Sequence of chain 1.A:
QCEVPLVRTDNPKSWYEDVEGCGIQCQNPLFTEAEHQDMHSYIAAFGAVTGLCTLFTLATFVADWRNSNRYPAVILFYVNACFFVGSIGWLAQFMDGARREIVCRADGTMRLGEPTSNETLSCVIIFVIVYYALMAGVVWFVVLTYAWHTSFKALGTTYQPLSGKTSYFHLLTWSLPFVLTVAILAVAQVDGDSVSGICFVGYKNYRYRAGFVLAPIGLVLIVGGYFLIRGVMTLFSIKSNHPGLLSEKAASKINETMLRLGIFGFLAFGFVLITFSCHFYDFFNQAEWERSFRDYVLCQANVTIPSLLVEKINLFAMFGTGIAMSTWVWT

The protein below binds the small molecule below.
Small molecule (SMILES): C[C@H](CC[C@@H]1OC1(C)C)[C@H]1CC[C@H]2[C@@H]3CC=C4C[C@@H](O)CC[C@]4(C)[C@H]3CC[C@]12C

Binding-site contacts:
Ligand atom C22 contacts residue ASN219 of chain 1.A at 3.9 Å.
Ligand atom C13 contacts residue HIS470 of chain 1.A at 3.4 Å.
Ligand atom O24 contacts residue ASP384 of chain 1.A at 4.1 Å.
Ligand atom C25 contacts residue MET525 of chain 1.A at 3.8 Å (hydrophobic).
Ligand atom C3 contacts residue TYR394 of chain 1.A at 3.7 Å (hydrophobic).
Ligand atom C22 contacts residue ASP384 of chain 1.A at 3.5 Å.
Ligand atom C7 contacts residue GLU518 of chain 1.A at 4.0 Å.
Ligand atom C19 contacts residue PHE222 of chain 1.A at 3.7 Å (hydrophobic).
Ligand atom C29 contacts residue THR466 of chain 1.A at 2.5 Å.
Ligand atom C6 contacts residue ARG400 of chain 1.A at 3.8 Å.
Ligand atom C11 contacts residue SER387 of chain 1.A at 4.1 Å.
Ligand atom O27 contacts residue ILE408 of chain 1.A at 4.1 Å.
Ligand atom C13 contacts residue PHE391 of chain 1.A at 3.8 Å (hydrophobic).
Ligand atom C23 contacts residue ASN521 of chain 1.A at 3.3 Å.
Ligand atom C29 contacts residue ASN521 of chain 1.A at 3.9 Å.
Ligand atom C4 contacts residue ARG400 of chain 1.A at 3.5 Å.
Ligand atom C26 contacts residue THR466 of chain 1.A at 4.0 Å.
Ligand atom C16 contacts residue GLU518 of chain 1.A at 3.1 Å.
Ligand atom C8 contacts residue TYR394 of chain 1.A at 4.1 Å (hydrophobic).
Ligand atom C9 contacts residue TYR394 of chain 1.A at 4.0 Å (hydrophobic).
Ligand atom C16 contacts residue ASP473 of chain 1.A at 3.5 Å.
Ligand atom C21 contacts residue LEU522 of chain 1.A at 4.0 Å (hydrophobic).
Ligand atom C15 contacts residue GLU518 of chain 1.A at 3.6 Å.
Ligand atom C6 contacts residue HIS470 of chain 1.A at 3.2 Å.
Ligand atom C12 contacts residue ASN521 of chain 1.A at 3.2 Å.
Ligand atom C11 contacts residue TYR394 of chain 1.A at 4.0 Å (hydrophobic).
Ligand atom C19 contacts residue GLU518 of chain 1.A at 3.9 Å.
Ligand atom C21 contacts residue TRP281 of chain 1.A at 3.7 Å (hydrophobic).
Ligand atom C17 contacts residue ASN521 of chain 1.A at 4.0 Å.
Ligand atom C10 contacts residue PHE391 of chain 1.A at 4.1 Å (hydrophobic).
Ligand atom C19 contacts residue ASP384 of chain 1.A at 3.2 Å.
Ligand atom C28 contacts residue LEU325 of chain 1.A at 3.8 Å (hydrophobic).
Ligand atom O24 contacts residue PHE222 of chain 1.A at 3.5 Å.
Ligand atom C19 contacts residue VAL386 of chain 1.A at 3.5 Å (hydrophobic).
Ligand atom C25 contacts residue LEU325 of chain 1.A at 4.0 Å (hydrophobic).
Ligand atom C15 contacts residue ASP384 of chain 1.A at 3.2 Å.
Ligand atom O27 contacts residue LEU325 of chain 1.A at 4.0 Å.
Ligand atom C9 contacts residue ARG400 of chain 1.A at 4.0 Å.
Ligand atom C21 contacts residue MET525 of chain 1.A at 3.4 Å (hydrophobic).
Ligand atom O24 contacts residue ASN219 of chain 1.A at 2.6 Å (h-bond).